Sequence of chain 2.A:
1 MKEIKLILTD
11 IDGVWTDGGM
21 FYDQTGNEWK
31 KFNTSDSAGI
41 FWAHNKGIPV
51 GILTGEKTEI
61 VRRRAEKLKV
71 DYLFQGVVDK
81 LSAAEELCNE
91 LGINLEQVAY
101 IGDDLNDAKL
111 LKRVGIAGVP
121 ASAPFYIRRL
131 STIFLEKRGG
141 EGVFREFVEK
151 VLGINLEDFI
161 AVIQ

Sequence of chain 2.C:
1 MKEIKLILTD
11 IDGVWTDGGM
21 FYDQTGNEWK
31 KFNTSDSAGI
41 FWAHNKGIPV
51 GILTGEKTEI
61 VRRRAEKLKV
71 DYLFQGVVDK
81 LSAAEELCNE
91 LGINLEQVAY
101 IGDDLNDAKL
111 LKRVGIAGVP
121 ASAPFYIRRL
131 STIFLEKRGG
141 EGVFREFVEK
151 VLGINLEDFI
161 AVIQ

The protein below binds the small molecule below.
Small molecule (SMILES): CC(=O)N[C@H]1[C@H]([C@H](O)[C@H](O)CO)O[C@](O)(C(=O)O)C[C@@H]1O

Binding-site contacts:
Ligand atom C1 contacts residue MET20 of chain 2.C at 3.8 Å (hydrophobic).
Ligand atom O1B contacts residue GLU56 of chain 2.C at 4.0 Å.
Ligand atom O7 contacts residue SER37 of chain 2.A at 3.9 Å.
Ligand atom O9 contacts residue ASP12 of chain 2.C at 3.0 Å (salt-bridge).
Ligand atom C4 contacts residue SER37 of chain 2.A at 4.0 Å.
Ligand atom C7 contacts residue THR34 of chain 2.A at 4.0 Å.
Ligand atom C1 contacts residue LYS67 of chain 2.A at 3.8 Å.
Ligand atom O9 contacts residue GLU56 of chain 2.C at 3.6 Å.
Ligand atom C2 contacts residue LYS67 of chain 2.A at 4.0 Å.
Ligand atom C3 contacts residue SER37 of chain 2.A at 3.8 Å.
Ligand atom C1 contacts residue GLU56 of chain 2.C at 4.0 Å.
Ligand atom O9 contacts residue THR54 of chain 2.C at 3.8 Å.
Ligand atom O1A contacts residue LEU68 of chain 2.A at 4.0 Å.
Ligand atom O1A contacts residue ARG64 of chain 2.A at 2.9 Å (salt-bridge).
Ligand atom O6 contacts residue SER37 of chain 2.A at 4.0 Å.
Ligand atom C1 contacts residue LEU68 of chain 2.A at 3.9 Å (hydrophobic).
Ligand atom O9 contacts residue VN41 of chain 2.W at 2.1 Å.
Ligand atom C8 contacts residue GLU56 of chain 2.C at 3.0 Å.
Ligand atom O2 contacts residue GLU56 of chain 2.C at 2.4 Å (salt-bridge).
Ligand atom O4 contacts residue SER37 of chain 2.A at 4.0 Å.
Ligand atom O6 contacts residue GLU56 of chain 2.C at 3.2 Å (salt-bridge).
Ligand atom C1 contacts residue ARG64 of chain 2.A at 3.4 Å.
Ligand atom O1B contacts residue ARG64 of chain 2.A at 2.8 Å (salt-bridge).
Ligand atom C6 contacts residue GLU56 of chain 2.C at 3.4 Å.
Ligand atom O8 contacts residue GLY55 of chain 2.C at 3.6 Å.
Ligand atom O7 contacts residue THR34 of chain 2.A at 3.0 Å (h-bond).
Ligand atom O8 contacts residue GLU56 of chain 2.C at 2.7 Å (salt-bridge).
Ligand atom C3 contacts residue LEU68 of chain 2.A at 3.9 Å (hydrophobic).
Ligand atom O2 contacts residue LYS67 of chain 2.A at 3.0 Å (salt-bridge).
Ligand atom C7 contacts residue GLU56 of chain 2.C at 3.9 Å.
Ligand atom O1B contacts residue LYS67 of chain 2.A at 2.9 Å (salt-bridge).
Ligand atom O1A contacts residue SER37 of chain 2.A at 3.7 Å.
Ligand atom O1A contacts residue MET20 of chain 2.C at 3.6 Å (h-bond).
Ligand atom C5 contacts residue SER37 of chain 2.A at 3.6 Å.
Ligand atom O1A contacts residue THR34 of chain 2.A at 3.0 Å (h-bond).
Ligand atom C2 contacts residue GLU56 of chain 2.C at 3.3 Å.
Ligand atom O1B contacts residue MET20 of chain 2.C at 3.3 Å (h-bond).
Ligand atom O6 contacts residue THR34 of chain 2.A at 3.3 Å (h-bond).
Ligand atom C9 contacts residue VN41 of chain 2.W at 2.7 Å.
Ligand atom C1 contacts residue THR34 of chain 2.A at 3.9 Å.